A protein and the small-molecule ligand that binds it are described below.
Small molecule (SMILES): O=P(O)(O)OC[C@H](O)CO

Binding-site contacts:
Ligand atom O1P contacts residue LYS11 of chain 1.D at 3.5 Å (salt-bridge).
Ligand atom O4P contacts residue GLY145 of chain 1.D at 2.8 Å (h-bond).
Ligand atom O1 contacts residue ASN9 of chain 1.D at 3.0 Å (h-bond).
Ligand atom O1 contacts residue GLU139 of chain 1.D at 2.9 Å (salt-bridge).
Ligand atom O3P contacts residue ALA198 of chain 1.D at 3.5 Å.
Ligand atom C2 contacts residue ALA198 of chain 1.D at 4.2 Å (hydrophobic).
Ligand atom C3 contacts residue LYS11 of chain 1.D at 4.1 Å.
Ligand atom O4P contacts residue GLY177 of chain 1.D at 2.9 Å (h-bond).
Ligand atom O1P contacts residue ALA198 of chain 1.D at 3.6 Å.
Ligand atom O1 contacts residue HIS91 of chain 1.D at 3.0 Å (h-bond).
Ligand atom C2 contacts residue HIS91 of chain 1.D at 3.7 Å.
Ligand atom O4P contacts residue ILE144 of chain 1.D at 3.7 Å.
Ligand atom P contacts residue GLY145 of chain 1.D at 3.8 Å.
Ligand atom O1 contacts residue LEU196 of chain 1.D at 4.1 Å.
Ligand atom O1P contacts residue GLY145 of chain 1.D at 4.2 Å.
Ligand atom O3P contacts residue GLY145 of chain 1.D at 3.8 Å.
Ligand atom O2 contacts residue GLU139 of chain 1.D at 2.3 Å (salt-bridge).
Ligand atom O2 contacts residue LYS11 of chain 1.D at 3.1 Å (salt-bridge).
Ligand atom O2P contacts residue VAL197 of chain 1.D at 3.7 Å.
Ligand atom O2 contacts residue ILE144 of chain 1.D at 3.6 Å.
Ligand atom P contacts residue SER199 of chain 1.D at 3.7 Å.
Ligand atom C2 contacts residue LYS11 of chain 1.D at 3.5 Å.
Ligand atom C3 contacts residue ALA198 of chain 1.D at 4.0 Å (hydrophobic).
Ligand atom C1 contacts residue GLU139 of chain 1.D at 3.0 Å.
Ligand atom O2P contacts residue ALA198 of chain 1.D at 2.9 Å (h-bond).
Ligand atom O4P contacts residue SER199 of chain 1.D at 4.2 Å.
Ligand atom O3P contacts residue SER199 of chain 1.D at 2.5 Å (h-bond).
Ligand atom C3 contacts residue GLU139 of chain 1.D at 3.5 Å.
Ligand atom O2P contacts residue GLY177 of chain 1.D at 4.0 Å.
Ligand atom C1 contacts residue ASN9 of chain 1.D at 4.2 Å.
Ligand atom P contacts residue ALA198 of chain 1.D at 3.8 Å.
Ligand atom O2 contacts residue HIS91 of chain 1.D at 2.9 Å (h-bond).
Ligand atom P contacts residue GLY177 of chain 1.D at 4.0 Å.
Ligand atom C2 contacts residue GLU139 of chain 1.D at 3.0 Å.
Ligand atom C1 contacts residue HIS91 of chain 1.D at 3.8 Å.
Ligand atom C1 contacts residue LEU196 of chain 1.D at 3.7 Å (hydrophobic).
Ligand atom O4P contacts residue ALA176 of chain 1.D at 3.6 Å.
Ligand atom C3 contacts residue ALA176 of chain 1.D at 4.0 Å (hydrophobic).
Ligand atom O2P contacts residue SER199 of chain 1.D at 3.7 Å.
Ligand atom O1P contacts residue ILE144 of chain 1.D at 3.9 Å.

Sequence of chain 1.D:
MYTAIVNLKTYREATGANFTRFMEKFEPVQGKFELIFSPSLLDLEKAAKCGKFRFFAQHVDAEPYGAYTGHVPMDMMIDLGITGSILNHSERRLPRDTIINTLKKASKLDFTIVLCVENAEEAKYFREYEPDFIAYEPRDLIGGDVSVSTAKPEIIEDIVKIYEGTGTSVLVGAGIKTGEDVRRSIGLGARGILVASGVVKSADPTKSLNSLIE